The small molecule below binds the protein below.
Small molecule (SMILES): CC(=O)N[C@H]1[C@H](O[C@H]2[C@H](O)[C@@H](NC(C)=O)CO[C@@H]2CO)O[C@H](CO)[C@@H](O[C@H]2O[C@H](CO)[C@@H](O)[C@H](O)[C@@H]2O)[C@@H]1O

Sequence of chain 1.A:
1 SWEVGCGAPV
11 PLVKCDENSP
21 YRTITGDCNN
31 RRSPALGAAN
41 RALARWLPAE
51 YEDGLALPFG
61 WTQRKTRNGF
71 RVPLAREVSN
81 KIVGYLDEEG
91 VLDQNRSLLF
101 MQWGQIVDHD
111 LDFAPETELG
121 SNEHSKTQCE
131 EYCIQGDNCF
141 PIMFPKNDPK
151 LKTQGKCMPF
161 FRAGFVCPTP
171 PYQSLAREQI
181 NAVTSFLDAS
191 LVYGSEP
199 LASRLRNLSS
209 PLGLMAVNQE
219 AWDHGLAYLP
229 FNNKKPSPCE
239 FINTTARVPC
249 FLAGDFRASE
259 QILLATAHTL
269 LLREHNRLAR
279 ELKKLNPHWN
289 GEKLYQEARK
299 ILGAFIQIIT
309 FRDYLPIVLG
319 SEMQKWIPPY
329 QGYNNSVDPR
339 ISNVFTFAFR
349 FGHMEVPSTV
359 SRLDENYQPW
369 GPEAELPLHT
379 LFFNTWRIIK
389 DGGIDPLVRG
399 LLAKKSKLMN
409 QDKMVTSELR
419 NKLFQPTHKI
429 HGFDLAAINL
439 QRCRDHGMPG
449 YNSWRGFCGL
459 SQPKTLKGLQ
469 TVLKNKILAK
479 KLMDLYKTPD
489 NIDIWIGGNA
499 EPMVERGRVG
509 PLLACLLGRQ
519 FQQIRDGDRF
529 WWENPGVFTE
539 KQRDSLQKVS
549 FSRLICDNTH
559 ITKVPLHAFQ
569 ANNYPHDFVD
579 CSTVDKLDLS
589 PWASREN

Binding-site contacts:
Ligand atom C1 contacts residue TRP384 of chain 1.A at 4.4 Å (hydrophobic).
Ligand atom C1 contacts residue ALA244 of chain 1.A at 4.2 Å (hydrophobic).
Ligand atom O7 contacts residue TRP384 of chain 1.A at 3.6 Å.
Ligand atom O5 contacts residue ASN241 of chain 1.A at 2.3 Å (h-bond).
Ligand atom C5 contacts residue TRP384 of chain 1.A at 4.2 Å (hydrophobic).
Ligand atom C8 contacts residue ASN241 of chain 1.A at 4.2 Å.
Ligand atom C4 contacts residue ASN241 of chain 1.A at 4.1 Å.
Ligand atom C3 contacts residue TRP384 of chain 1.A at 4.5 Å (hydrophobic).
Ligand atom C4 contacts residue TRP384 of chain 1.A at 4.0 Å (hydrophobic).
Ligand atom C6 contacts residue ALA244 of chain 1.A at 4.2 Å (hydrophobic).
Ligand atom O5 contacts residue ALA244 of chain 1.A at 3.4 Å.
Ligand atom O6 contacts residue LYS388 of chain 1.A at 3.6 Å (salt-bridge).
Ligand atom C5 contacts residue ALA244 of chain 1.A at 4.3 Å (hydrophobic).
Ligand atom C1 contacts residue ASN241 of chain 1.A at 1.4 Å.
Ligand atom C3 contacts residue ASN241 of chain 1.A at 3.8 Å.
Ligand atom C1 contacts residue THR243 of chain 1.A at 4.3 Å.
Ligand atom O6 contacts residue ALA244 of chain 1.A at 3.0 Å.
Ligand atom O6 contacts residue TRP384 of chain 1.A at 3.9 Å.
Ligand atom N2 contacts residue ASN241 of chain 1.A at 2.9 Å (h-bond).
Ligand atom C2 contacts residue TRP384 of chain 1.A at 4.0 Å (hydrophobic).
Ligand atom C7 contacts residue ASN241 of chain 1.A at 3.2 Å.
Ligand atom O7 contacts residue ASN241 of chain 1.A at 3.3 Å (h-bond).
Ligand atom C6 contacts residue TRP384 of chain 1.A at 4.0 Å (hydrophobic).
Ligand atom C2 contacts residue ASN241 of chain 1.A at 2.4 Å.
Ligand atom C5 contacts residue ASN241 of chain 1.A at 3.7 Å.
Ligand atom O5 contacts residue TRP384 of chain 1.A at 3.9 Å.